Binding-site contacts:
Ligand atom O4 contacts residue ILE68 of chain 1.D at 3.7 Å.
Ligand atom O3 contacts residue TRP98 of chain 1.D at 2.5 Å (h-bond).
Ligand atom N2 contacts residue ILE68 of chain 1.D at 3.6 Å (h-bond).
Ligand atom O5 contacts residue ARG287 of chain 1.D at 2.9 Å (salt-bridge).
Ligand atom C16 contacts residue ARG75 of chain 1.D at 3.7 Å.
Ligand atom C9 contacts residue TYR321 of chain 1.D at 3.6 Å (hydrophobic).
Ligand atom O4 contacts residue ARG37 of chain 1.D at 3.4 Å (salt-bridge).
Ligand atom C5 contacts residue ARG144 of chain 1.D at 3.8 Å.
Ligand atom C6 contacts residue GLU197 of chain 1.D at 3.4 Å.
Ligand atom C16 contacts residue ASP70 of chain 1.D at 2.9 Å.
Ligand atom C12 contacts residue ARG71 of chain 1.D at 3.8 Å.
Ligand atom N3 contacts residue LYS69 of chain 1.D at 3.4 Å.
Ligand atom N3 contacts residue ILE68 of chain 1.D at 3.0 Å (h-bond).
Ligand atom C17 contacts residue ARG287 of chain 1.D at 3.6 Å.
Ligand atom C4 contacts residue ARG144 of chain 1.D at 3.7 Å.
Ligand atom O3 contacts residue ASP70 of chain 1.D at 3.8 Å.
Ligand atom O3 contacts residue LEU53 of chain 1.D at 3.5 Å.
Ligand atom O5 contacts residue TYR321 of chain 1.D at 3.6 Å (h-bond).
Ligand atom O4 contacts residue TYR321 of chain 1.D at 3.7 Å.
Ligand atom O4 contacts residue ARG287 of chain 1.D at 3.0 Å (salt-bridge).
Ligand atom O2 contacts residue ARG71 of chain 1.D at 2.8 Å (salt-bridge).
Ligand atom C10 contacts residue TYR321 of chain 1.D at 3.7 Å (hydrophobic).
Ligand atom O3 contacts residue ARG75 of chain 1.D at 3.4 Å.
Ligand atom C14 contacts residue GLU38 of chain 1.D at 3.7 Å.
Ligand atom O3 contacts residue GLU38 of chain 1.D at 3.7 Å.
Ligand atom C4 contacts residue SER166 of chain 1.D at 3.7 Å.
Ligand atom C2 contacts residue GLU197 of chain 1.D at 3.7 Å.
Ligand atom C1 contacts residue GLU196 of chain 1.D at 3.5 Å.
Ligand atom N3 contacts residue ASP70 of chain 1.D at 3.1 Å (salt-bridge).
Ligand atom C6 contacts residue TYR321 of chain 1.D at 3.8 Å (hydrophobic).
Ligand atom C1 contacts residue ASN214 of chain 1.D at 3.7 Å.
Ligand atom C17 contacts residue TYR321 of chain 1.D at 3.2 Å (hydrophobic).
Ligand atom C9 contacts residue ILE68 of chain 1.D at 3.6 Å (hydrophobic).
Ligand atom C7 contacts residue TYR321 of chain 1.D at 3.4 Å (hydrophobic).
Ligand atom O5 contacts residue ARG212 of chain 1.D at 2.9 Å (salt-bridge).
Ligand atom C8 contacts residue TYR321 of chain 1.D at 3.1 Å (hydrophobic).
Ligand atom N4 contacts residue ILE68 of chain 1.D at 2.7 Å (h-bond).
Ligand atom N4 contacts residue LYS69 of chain 1.D at 3.4 Å.
Ligand atom C2 contacts residue GLU196 of chain 1.D at 3.7 Å.
Ligand atom C16 contacts residue TRP98 of chain 1.D at 3.6 Å (hydrophobic).

A small-molecule ligand and the protein it binds are described below.
Small molecule (SMILES): CCC(CC)O[C@@H]1C=C(C(=O)O)C[C@H](n2cc(CO)nn2)[C@H]1NC(C)=O

Sequence of chain 1.D:
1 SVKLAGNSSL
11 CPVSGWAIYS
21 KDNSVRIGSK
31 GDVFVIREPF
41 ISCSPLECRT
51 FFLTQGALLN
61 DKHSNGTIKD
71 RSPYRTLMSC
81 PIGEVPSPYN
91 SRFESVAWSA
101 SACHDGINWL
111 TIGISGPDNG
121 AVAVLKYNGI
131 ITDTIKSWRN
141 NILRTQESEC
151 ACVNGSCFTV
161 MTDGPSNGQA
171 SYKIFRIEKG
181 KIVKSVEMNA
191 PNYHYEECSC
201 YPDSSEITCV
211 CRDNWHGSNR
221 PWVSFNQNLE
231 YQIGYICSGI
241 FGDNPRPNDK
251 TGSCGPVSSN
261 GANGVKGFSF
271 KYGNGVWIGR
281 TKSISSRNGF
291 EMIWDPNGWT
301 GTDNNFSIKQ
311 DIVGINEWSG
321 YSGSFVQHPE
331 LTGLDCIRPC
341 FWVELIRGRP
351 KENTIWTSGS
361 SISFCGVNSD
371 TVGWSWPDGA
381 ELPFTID